A protein and the small-molecule ligand that binds it are described below.
Small molecule (SMILES): NCCCC[C@H](NC(=O)[C@@H]1CCCN1C(=O)CNC(=O)[C@@H](N)Cc1ccc(O)cc1)C(=O)N[C@@H](CC1=CN=C2C=CC=CC12)C(=O)N[C@H](C=O)CC(N)=O

Sequence of chain 1.B:
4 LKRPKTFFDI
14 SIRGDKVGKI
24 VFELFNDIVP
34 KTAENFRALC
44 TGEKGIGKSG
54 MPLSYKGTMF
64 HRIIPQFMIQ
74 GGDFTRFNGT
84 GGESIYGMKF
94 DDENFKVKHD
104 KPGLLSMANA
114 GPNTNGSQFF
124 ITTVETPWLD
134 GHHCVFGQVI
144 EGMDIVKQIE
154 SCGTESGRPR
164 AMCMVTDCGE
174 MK

Binding-site contacts:
Ligand atom C contacts residue ARG65 of chain 1.B at 3.5 Å.
Ligand atom N contacts residue ASN112 of chain 1.B at 3.3 Å (h-bond).
Ligand atom O contacts residue PHE70 of chain 1.B at 3.6 Å.
Ligand atom OH contacts residue GLY119 of chain 1.B at 3.8 Å.
Ligand atom CA contacts residue ALA111 of chain 1.B at 3.5 Å (hydrophobic).
Ligand atom CE3 contacts residue PHE70 of chain 1.B at 3.7 Å (hydrophobic).
Ligand atom O contacts residue TRP131 of chain 1.B at 2.8 Å (h-bond).
Ligand atom C contacts residue ARG65 of chain 1.B at 3.4 Å.
Ligand atom CD contacts residue PHE123 of chain 1.B at 3.6 Å (hydrophobic).
Ligand atom OH contacts residue THR117 of chain 1.B at 3.0 Å (h-bond).
Ligand atom NZ contacts residue HIS135 of chain 1.B at 3.4 Å.
Ligand atom CZ3 contacts residue TRP131 of chain 1.B at 3.5 Å (hydrophobic).
Ligand atom OH contacts residue ASN112 of chain 1.B at 3.8 Å.
Ligand atom CB contacts residue GLY82 of chain 1.B at 3.7 Å.
Ligand atom CA contacts residue TRP131 of chain 1.B at 3.7 Å (hydrophobic).
Ligand atom CB contacts residue TRP131 of chain 1.B at 3.6 Å (hydrophobic).
Ligand atom CG contacts residue ARG65 of chain 1.B at 3.6 Å.
Ligand atom CG contacts residue TRP131 of chain 1.B at 3.8 Å (hydrophobic).
Ligand atom CA contacts residue HIS136 of chain 1.B at 3.6 Å.
Ligand atom CA contacts residue ARG65 of chain 1.B at 3.7 Å.
Ligand atom CD contacts residue GLN73 of chain 1.B at 3.3 Å.
Ligand atom CZ contacts residue ASN112 of chain 1.B at 3.7 Å.
Ligand atom CB contacts residue LEU132 of chain 1.B at 3.6 Å (hydrophobic).
Ligand atom CD contacts residue ARG65 of chain 1.B at 3.1 Å.
Ligand atom N contacts residue ARG65 of chain 1.B at 3.1 Å (salt-bridge).
Ligand atom CE3 contacts residue TRP131 of chain 1.B at 3.5 Å (hydrophobic).
Ligand atom O contacts residue LEU132 of chain 1.B at 3.5 Å.
Ligand atom CD2 contacts residue GLN121 of chain 1.B at 3.5 Å.
Ligand atom CG contacts residue PHE123 of chain 1.B at 3.6 Å (hydrophobic).
Ligand atom CZ3 contacts residue GLN69 of chain 1.B at 3.4 Å.
Ligand atom CA contacts residue GLN73 of chain 1.B at 3.5 Å.
Ligand atom O contacts residue ASN112 of chain 1.B at 3.3 Å (h-bond).
Ligand atom O contacts residue ARG65 of chain 1.B at 2.4 Å (salt-bridge).
Ligand atom OH contacts residue ALA111 of chain 1.B at 3.8 Å.
Ligand atom C contacts residue GLN73 of chain 1.B at 3.7 Å.
Ligand atom CE2 contacts residue GLN121 of chain 1.B at 3.7 Å.
Ligand atom O contacts residue TRP131 of chain 1.B at 3.7 Å.
Ligand atom O contacts residue PHE70 of chain 1.B at 3.5 Å.
Ligand atom N contacts residue TRP131 of chain 1.B at 3.2 Å (h-bond).
Ligand atom O contacts residue GLN73 of chain 1.B at 3.0 Å (h-bond).